Sequence of chain 1.A:
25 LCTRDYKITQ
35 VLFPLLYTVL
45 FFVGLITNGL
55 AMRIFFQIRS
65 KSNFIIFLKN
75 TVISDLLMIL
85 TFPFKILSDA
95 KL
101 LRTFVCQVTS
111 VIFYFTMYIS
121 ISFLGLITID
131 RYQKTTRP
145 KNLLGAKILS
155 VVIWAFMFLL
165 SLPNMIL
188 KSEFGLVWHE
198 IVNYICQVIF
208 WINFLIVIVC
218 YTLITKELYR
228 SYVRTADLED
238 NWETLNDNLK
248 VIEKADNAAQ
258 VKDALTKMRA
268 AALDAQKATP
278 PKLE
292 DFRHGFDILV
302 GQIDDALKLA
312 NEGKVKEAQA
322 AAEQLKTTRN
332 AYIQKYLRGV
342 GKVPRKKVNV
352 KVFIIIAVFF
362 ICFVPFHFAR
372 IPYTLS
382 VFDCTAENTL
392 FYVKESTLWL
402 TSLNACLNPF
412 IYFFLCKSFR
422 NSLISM

Binding-site contacts:
Ligand atom C15 contacts residue VAL216 of chain 1.A at 3.9 Å (hydrophobic).
Ligand atom C4 contacts residue TYR132 of chain 1.A at 4.0 Å (hydrophobic).
Ligand atom C3 contacts residue ILE129 of chain 1.A at 4.3 Å (hydrophobic).
Ligand atom C21 contacts residue ILE209 of chain 1.A at 3.7 Å (hydrophobic).
Ligand atom C2 contacts residue GLN133 of chain 1.A at 4.0 Å.
Ligand atom C12 contacts residue ILE213 of chain 1.A at 4.1 Å (hydrophobic).
Ligand atom C2 contacts residue ILE129 of chain 1.A at 4.1 Å (hydrophobic).
Ligand atom O1 contacts residue TYR132 of chain 1.A at 3.8 Å.
Ligand atom C7 contacts residue VAL216 of chain 1.A at 3.4 Å (hydrophobic).
Ligand atom C6 contacts residue CYS217 of chain 1.A at 4.5 Å (hydrophobic).
Ligand atom C6 contacts residue VAL216 of chain 1.A at 3.7 Å (hydrophobic).
Ligand atom C16 contacts residue LEU212 of chain 1.A at 4.0 Å (hydrophobic).
Ligand atom C14 contacts residue ILE213 of chain 1.A at 4.3 Å (hydrophobic).
Ligand atom C1 contacts residue ILE129 of chain 1.A at 3.7 Å (hydrophobic).
Ligand atom O1 contacts residue GLN133 of chain 1.A at 3.2 Å (h-bond).
Ligand atom C3 contacts residue GLN133 of chain 1.A at 3.9 Å.
Ligand atom C3 contacts residue TYR132 of chain 1.A at 4.0 Å (hydrophobic).

This small molecule binds to this protein.
Small molecule (SMILES): CC(C)CCC[C@@H](C)[C@H]1CC[C@H]2[C@@H]3CC=C4C[C@@H](O)CC[C@]4(C)[C@H]3CC[C@]12C